Sequence of chain 1.A:
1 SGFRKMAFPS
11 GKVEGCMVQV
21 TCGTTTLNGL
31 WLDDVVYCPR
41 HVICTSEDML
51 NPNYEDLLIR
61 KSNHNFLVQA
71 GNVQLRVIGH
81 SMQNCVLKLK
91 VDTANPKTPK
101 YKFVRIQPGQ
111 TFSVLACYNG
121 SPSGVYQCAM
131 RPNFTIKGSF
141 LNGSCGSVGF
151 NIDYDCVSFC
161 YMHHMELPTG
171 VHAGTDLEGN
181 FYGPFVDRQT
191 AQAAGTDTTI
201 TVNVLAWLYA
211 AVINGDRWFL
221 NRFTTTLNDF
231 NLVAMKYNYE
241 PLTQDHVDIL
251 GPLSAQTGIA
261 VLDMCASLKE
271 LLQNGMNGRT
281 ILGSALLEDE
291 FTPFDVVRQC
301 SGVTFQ

A protein and the small-molecule ligand that binds it are described below.
Small molecule (SMILES): CC(C)(C)[C@H](NC(=O)C(F)(F)F)C(=O)N1C[C@H]2[C@@H]([C@H]1C(=O)N[C@@H](C[C@@H]1CCNC1=O)[C@H](O)c1nc3c(F)cccc3s1)C2(C)C

Binding-site contacts:
Ligand atom FAW contacts residue GLN192 of chain 1.A at 3.2 Å.
Ligand atom FAW contacts residue MET165 of chain 1.A at 3.0 Å.
Ligand atom N contacts residue CYS145 of chain 1.A at 2.9 Å (h-bond).
Ligand atom FBS contacts residue HIS41 of chain 1.A at 3.2 Å.
Ligand atom CA contacts residue CYS145 of chain 1.A at 2.7 Å (hydrophobic).
Ligand atom CBQ contacts residue THR25 of chain 1.A at 3.6 Å.
Ligand atom SBM contacts residue ASN142 of chain 1.A at 3.4 Å (h-bond).
Ligand atom NAT contacts residue GLU166 of chain 1.A at 2.8 Å (salt-bridge).
Ligand atom FAY contacts residue MET165 of chain 1.A at 2.8 Å.
Ligand atom CBI contacts residue CYS145 of chain 1.A at 2.7 Å (hydrophobic).
Ligand atom CBO contacts residue THR25 of chain 1.A at 3.6 Å.
Ligand atom FAW contacts residue THR190 of chain 1.A at 3.0 Å.
Ligand atom CBH contacts residue HIS41 of chain 1.A at 3.4 Å.
Ligand atom CAM contacts residue HIS164 of chain 1.A at 3.6 Å.
Ligand atom CAV contacts residue GLU166 of chain 1.A at 3.5 Å.
Ligand atom CBD contacts residue GLU166 of chain 1.A at 3.2 Å.
Ligand atom OAZ contacts residue GLN189 of chain 1.A at 3.3 Å.
Ligand atom OBE contacts residue MET165 of chain 1.A at 3.2 Å.
Ligand atom OAL contacts residue PHE140 of chain 1.A at 3.4 Å.
Ligand atom FAX contacts residue GLU166 of chain 1.A at 3.3 Å.
Ligand atom CB contacts residue CYS145 of chain 1.A at 3.2 Å (hydrophobic).
Ligand atom OAL contacts residue HIS163 of chain 1.A at 2.7 Å (h-bond).
Ligand atom O contacts residue CYS145 of chain 1.A at 2.5 Å (h-bond).
Ligand atom CD1 contacts residue GLU166 of chain 1.A at 3.6 Å.
Ligand atom O contacts residue SER144 of chain 1.A at 3.3 Å (h-bond).
Ligand atom FAY contacts residue GLU166 of chain 1.A at 3.0 Å.
Ligand atom NAE contacts residue PHE140 of chain 1.A at 3.4 Å (h-bond).
Ligand atom O contacts residue GLY143 of chain 1.A at 3.2 Å (h-bond).
Ligand atom CAV contacts residue MET165 of chain 1.A at 3.3 Å (hydrophobic).
Ligand atom C contacts residue CYS145 of chain 1.A at 1.9 Å (hydrophobic).
Ligand atom OAL contacts residue GLU166 of chain 1.A at 3.6 Å.
Ligand atom FBS contacts residue MET49 of chain 1.A at 3.3 Å.
Ligand atom FAY contacts residue LEU167 of chain 1.A at 3.4 Å.
Ligand atom CBP contacts residue THR25 of chain 1.A at 3.1 Å.
Ligand atom N contacts residue HIS164 of chain 1.A at 2.9 Å (h-bond).
Ligand atom SBM contacts residue GLY143 of chain 1.A at 3.5 Å (h-bond).
Ligand atom NAE contacts residue GLU166 of chain 1.A at 3.1 Å (salt-bridge).
Ligand atom NBJ contacts residue HIS41 of chain 1.A at 3.0 Å.
Ligand atom OBE contacts residue GLU166 of chain 1.A at 3.0 Å (salt-bridge).
Ligand atom NBJ contacts residue CYS145 of chain 1.A at 3.4 Å (h-bond).

Sequence of chain 2.A:
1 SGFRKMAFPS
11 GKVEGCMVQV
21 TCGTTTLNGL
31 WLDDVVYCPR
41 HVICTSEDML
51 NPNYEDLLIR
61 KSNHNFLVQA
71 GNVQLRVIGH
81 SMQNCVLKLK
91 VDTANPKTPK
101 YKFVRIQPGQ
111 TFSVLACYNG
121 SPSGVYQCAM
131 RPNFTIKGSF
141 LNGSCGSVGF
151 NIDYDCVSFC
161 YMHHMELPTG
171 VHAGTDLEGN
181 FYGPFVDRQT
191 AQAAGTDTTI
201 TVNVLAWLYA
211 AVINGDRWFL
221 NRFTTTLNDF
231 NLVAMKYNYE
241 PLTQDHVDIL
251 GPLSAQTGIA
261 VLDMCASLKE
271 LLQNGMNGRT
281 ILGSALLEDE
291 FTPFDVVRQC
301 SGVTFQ